Sequence of chain 1.C:
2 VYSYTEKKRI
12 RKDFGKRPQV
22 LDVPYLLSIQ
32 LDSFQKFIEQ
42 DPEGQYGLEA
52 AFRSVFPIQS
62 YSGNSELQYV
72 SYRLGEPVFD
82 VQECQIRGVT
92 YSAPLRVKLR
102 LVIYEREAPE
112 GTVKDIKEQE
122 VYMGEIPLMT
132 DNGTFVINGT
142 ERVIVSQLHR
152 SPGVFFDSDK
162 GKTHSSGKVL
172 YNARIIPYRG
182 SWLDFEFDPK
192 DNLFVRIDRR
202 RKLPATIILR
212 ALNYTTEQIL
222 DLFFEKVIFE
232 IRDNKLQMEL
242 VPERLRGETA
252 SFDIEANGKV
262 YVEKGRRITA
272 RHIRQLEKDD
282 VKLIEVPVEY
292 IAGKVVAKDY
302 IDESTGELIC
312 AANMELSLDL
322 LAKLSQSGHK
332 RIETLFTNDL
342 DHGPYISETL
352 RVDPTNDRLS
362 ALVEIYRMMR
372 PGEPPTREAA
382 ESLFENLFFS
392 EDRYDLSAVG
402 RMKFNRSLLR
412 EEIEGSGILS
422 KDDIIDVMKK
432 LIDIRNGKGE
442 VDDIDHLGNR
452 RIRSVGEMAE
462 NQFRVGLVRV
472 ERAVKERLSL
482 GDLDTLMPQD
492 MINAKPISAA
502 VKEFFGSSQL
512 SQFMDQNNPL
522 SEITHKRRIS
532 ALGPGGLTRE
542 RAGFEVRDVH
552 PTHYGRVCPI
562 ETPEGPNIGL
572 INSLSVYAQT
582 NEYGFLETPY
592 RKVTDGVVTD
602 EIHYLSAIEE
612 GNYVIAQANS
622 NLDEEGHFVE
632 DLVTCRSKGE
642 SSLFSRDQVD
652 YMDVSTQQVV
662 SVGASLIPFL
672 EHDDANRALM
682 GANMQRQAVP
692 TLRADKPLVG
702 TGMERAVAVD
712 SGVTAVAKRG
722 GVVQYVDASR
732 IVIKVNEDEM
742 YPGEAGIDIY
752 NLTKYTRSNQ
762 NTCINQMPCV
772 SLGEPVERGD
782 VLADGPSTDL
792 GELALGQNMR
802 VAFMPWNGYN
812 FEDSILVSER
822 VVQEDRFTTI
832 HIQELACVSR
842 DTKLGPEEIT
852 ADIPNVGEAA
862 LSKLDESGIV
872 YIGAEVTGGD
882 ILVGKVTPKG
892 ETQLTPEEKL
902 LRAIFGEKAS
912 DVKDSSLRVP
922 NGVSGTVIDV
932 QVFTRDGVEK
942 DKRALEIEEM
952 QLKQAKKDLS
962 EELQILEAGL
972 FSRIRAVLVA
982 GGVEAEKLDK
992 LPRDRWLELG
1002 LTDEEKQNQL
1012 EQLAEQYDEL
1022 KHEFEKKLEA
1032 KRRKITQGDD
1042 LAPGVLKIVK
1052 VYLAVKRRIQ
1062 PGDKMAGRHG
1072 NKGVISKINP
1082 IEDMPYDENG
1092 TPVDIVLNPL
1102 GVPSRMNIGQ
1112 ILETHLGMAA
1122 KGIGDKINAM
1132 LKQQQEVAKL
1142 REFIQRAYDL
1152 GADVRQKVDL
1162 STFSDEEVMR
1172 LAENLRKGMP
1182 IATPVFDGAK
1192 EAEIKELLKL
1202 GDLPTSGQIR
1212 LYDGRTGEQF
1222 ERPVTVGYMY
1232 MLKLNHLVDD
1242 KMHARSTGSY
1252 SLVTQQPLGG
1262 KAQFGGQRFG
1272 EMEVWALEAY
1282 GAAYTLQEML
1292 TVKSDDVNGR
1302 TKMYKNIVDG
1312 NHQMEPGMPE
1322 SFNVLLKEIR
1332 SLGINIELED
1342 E

A protein and the small-molecule ligand that binds it are described below.
Small molecule (SMILES): Nc1nc2c(ncn2[C@@H]2O[C@H](CO[P](=O)(O)O[P](=O)(O)OP(=O)(O)O)[C@@H](O[P](=O)(O)OC[C@H]3O[C@@H](n4cnc5c(N)ncnc54)[C@H](O)[C@@H]3O[P](=O)(O)OC[C@H]3O[C@@H](n4cnc5c(=O)nc(N)[nH]c54)[C@H](O)[C@@H]3O[P](=O)(O)OC[C@H]3O[C@@H](n4ccc(=O)[nH]c4=O)[C@H](O)[C@@H]3O)[C@H]2O)c(=O)[nH]1

Sequence of chain 1.D:
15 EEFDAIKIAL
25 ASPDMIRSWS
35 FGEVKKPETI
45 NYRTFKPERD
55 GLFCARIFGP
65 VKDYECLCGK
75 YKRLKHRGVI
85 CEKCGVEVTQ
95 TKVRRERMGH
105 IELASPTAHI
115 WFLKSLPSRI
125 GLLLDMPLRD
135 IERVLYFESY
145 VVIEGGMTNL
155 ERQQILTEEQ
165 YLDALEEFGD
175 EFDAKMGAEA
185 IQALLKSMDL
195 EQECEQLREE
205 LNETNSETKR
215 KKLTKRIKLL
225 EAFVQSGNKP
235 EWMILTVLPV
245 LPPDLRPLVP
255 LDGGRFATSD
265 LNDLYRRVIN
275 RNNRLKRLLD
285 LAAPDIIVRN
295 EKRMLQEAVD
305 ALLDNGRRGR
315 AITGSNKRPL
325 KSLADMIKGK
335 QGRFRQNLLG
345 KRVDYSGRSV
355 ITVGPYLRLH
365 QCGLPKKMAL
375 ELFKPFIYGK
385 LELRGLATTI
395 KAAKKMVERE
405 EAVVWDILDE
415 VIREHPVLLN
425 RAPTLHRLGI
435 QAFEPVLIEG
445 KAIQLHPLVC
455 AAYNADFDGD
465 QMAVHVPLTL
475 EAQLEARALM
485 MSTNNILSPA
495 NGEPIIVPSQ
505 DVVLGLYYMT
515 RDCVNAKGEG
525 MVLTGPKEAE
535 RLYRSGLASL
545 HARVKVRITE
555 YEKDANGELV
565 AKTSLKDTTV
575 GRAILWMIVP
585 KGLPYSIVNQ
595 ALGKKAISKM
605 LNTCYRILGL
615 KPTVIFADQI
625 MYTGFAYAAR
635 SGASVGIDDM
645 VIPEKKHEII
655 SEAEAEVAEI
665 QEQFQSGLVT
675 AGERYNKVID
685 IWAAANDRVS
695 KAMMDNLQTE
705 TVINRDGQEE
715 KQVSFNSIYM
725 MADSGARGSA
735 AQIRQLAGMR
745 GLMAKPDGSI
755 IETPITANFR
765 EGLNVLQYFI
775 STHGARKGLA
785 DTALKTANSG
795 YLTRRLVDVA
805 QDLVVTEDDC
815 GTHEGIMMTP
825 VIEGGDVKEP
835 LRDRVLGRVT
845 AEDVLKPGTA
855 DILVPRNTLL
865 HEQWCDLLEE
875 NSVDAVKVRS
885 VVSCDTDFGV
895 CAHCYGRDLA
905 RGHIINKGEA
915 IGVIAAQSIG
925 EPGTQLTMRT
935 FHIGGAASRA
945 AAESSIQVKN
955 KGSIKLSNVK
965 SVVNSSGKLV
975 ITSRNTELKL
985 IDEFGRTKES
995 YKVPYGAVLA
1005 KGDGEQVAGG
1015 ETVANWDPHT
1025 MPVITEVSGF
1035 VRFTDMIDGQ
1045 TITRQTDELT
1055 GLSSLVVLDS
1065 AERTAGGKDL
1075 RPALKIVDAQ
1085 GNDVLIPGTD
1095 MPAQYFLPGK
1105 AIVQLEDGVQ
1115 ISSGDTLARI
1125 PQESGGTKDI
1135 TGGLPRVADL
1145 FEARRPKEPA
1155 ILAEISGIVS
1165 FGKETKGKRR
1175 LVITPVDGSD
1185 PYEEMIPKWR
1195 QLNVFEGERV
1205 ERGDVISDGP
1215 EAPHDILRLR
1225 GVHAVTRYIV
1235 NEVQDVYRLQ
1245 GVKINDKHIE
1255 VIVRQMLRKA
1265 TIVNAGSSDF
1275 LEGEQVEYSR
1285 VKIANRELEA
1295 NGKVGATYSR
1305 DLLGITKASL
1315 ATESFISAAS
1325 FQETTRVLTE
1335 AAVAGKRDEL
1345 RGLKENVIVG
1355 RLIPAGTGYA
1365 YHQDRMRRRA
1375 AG

Binding-site contacts:
Ligand atom O3' contacts residue LYS1065 of chain 1.C at 2.6 Å (salt-bridge).
Ligand atom O2 contacts residue ALA426 of chain 1.D at 3.0 Å (h-bond).
Ligand atom O1A contacts residue ASN568 of chain 1.C at 3.1 Å (h-bond).
Ligand atom O1G contacts residue GLN513 of chain 1.C at 3.1 Å (h-bond).
Ligand atom O3' contacts residue ASN458 of chain 1.D at 2.7 Å (h-bond).
Ligand atom C5' contacts residue ASP460 of chain 1.D at 3.2 Å.
Ligand atom C2' contacts residue ARG425 of chain 1.D at 3.1 Å.
Ligand atom C4' contacts residue ASP464 of chain 1.D at 3.5 Å.
Ligand atom O5' contacts residue LYS1073 of chain 1.C at 2.0 Å (salt-bridge).
Ligand atom OP1 contacts residue ASP460 of chain 1.D at 2.9 Å (salt-bridge).
Ligand atom C4' contacts residue ASP464 of chain 1.D at 3.3 Å.
Ligand atom OP2 contacts residue LYS1073 of chain 1.C at 3.3 Å (salt-bridge).
Ligand atom C5' contacts residue ASP464 of chain 1.D at 3.4 Å.
Ligand atom O3' contacts residue ASP464 of chain 1.D at 2.7 Å (salt-bridge).
Ligand atom OP1 contacts residue ASP462 of chain 1.D at 3.4 Å (salt-bridge).
Ligand atom O2' contacts residue ARG425 of chain 1.D at 2.0 Å (salt-bridge).
Ligand atom C5' contacts residue LYS1073 of chain 1.C at 2.8 Å.
Ligand atom C3' contacts residue ASP464 of chain 1.D at 3.0 Å.
Ligand atom O2' contacts residue ASP464 of chain 1.D at 1.6 Å (salt-bridge).
Ligand atom O1G contacts residue ARG529 of chain 1.C at 2.7 Å (salt-bridge).
Ligand atom C2' contacts residue LYS1065 of chain 1.C at 3.4 Å.
Ligand atom PA contacts residue ASN568 of chain 1.C at 3.3 Å.
Ligand atom O3' contacts residue GLN688 of chain 1.C at 2.5 Å (h-bond).
Ligand atom O5' contacts residue GLN688 of chain 1.C at 3.3 Å (h-bond).
Ligand atom C2' contacts residue ASP464 of chain 1.D at 2.8 Å.
Ligand atom C3' contacts residue LYS1065 of chain 1.C at 3.4 Å.
Ligand atom P contacts residue GLN688 of chain 1.C at 3.0 Å.
Ligand atom O2' contacts residue LYS1065 of chain 1.C at 2.4 Å (salt-bridge).
Ligand atom O4' contacts residue ASP464 of chain 1.D at 3.2 Å (salt-bridge).
Ligand atom O2' contacts residue PRO427 of chain 1.D at 3.2 Å.
Ligand atom C4' contacts residue ARG425 of chain 1.D at 2.8 Å.
Ligand atom P contacts residue LYS1073 of chain 1.C at 2.7 Å.
Ligand atom OP1 contacts residue GLN688 of chain 1.C at 2.6 Å (h-bond).
Ligand atom O2A contacts residue ASN568 of chain 1.C at 2.5 Å (h-bond).
Ligand atom C1' contacts residue ARG425 of chain 1.D at 3.3 Å.
Ligand atom O1A contacts residue PRO564 of chain 1.C at 2.6 Å.
Ligand atom OP1 contacts residue LYS1073 of chain 1.C at 2.7 Å (salt-bridge).
Ligand atom O2 contacts residue PRO427 of chain 1.D at 3.4 Å.
Ligand atom O4' contacts residue ARG425 of chain 1.D at 2.6 Å (salt-bridge).
Ligand atom C4' contacts residue ASN458 of chain 1.D at 3.4 Å.